The protein below binds the small molecule below.
Small molecule (SMILES): CC(=O)N[C@@H]1[C@@H](O)[C@H](O)[C@@H](CO)O[C@H]1O

Binding-site contacts:
Ligand atom C1 contacts residue ASN125 of chain 1.F at 4.0 Å.
Ligand atom C6 contacts residue VAL171 of chain 1.F at 4.1 Å (hydrophobic).
Ligand atom C3 contacts residue ASN122 of chain 1.F at 3.8 Å.
Ligand atom C7 contacts residue ASN122 of chain 1.F at 3.5 Å.
Ligand atom N2 contacts residue ASN122 of chain 1.F at 2.9 Å (h-bond).
Ligand atom C5 contacts residue ASN125 of chain 1.F at 4.2 Å.
Ligand atom C4 contacts residue ASN122 of chain 1.F at 4.3 Å.
Ligand atom O5 contacts residue ASN125 of chain 1.F at 4.1 Å.
Ligand atom C8 contacts residue ASN122 of chain 1.F at 4.5 Å.
Ligand atom C8 contacts residue ALA123 of chain 1.F at 3.9 Å (hydrophobic).
Ligand atom C5 contacts residue ASN122 of chain 1.F at 3.7 Å.
Ligand atom C1 contacts residue ASN122 of chain 1.F at 1.5 Å.
Ligand atom C2 contacts residue ASN122 of chain 1.F at 2.5 Å.
Ligand atom O7 contacts residue ASN122 of chain 1.F at 3.6 Å.
Ligand atom N2 contacts residue THR124 of chain 1.F at 4.1 Å.
Ligand atom O5 contacts residue ASN122 of chain 1.F at 2.4 Å (h-bond).

Sequence of chain 1.F:
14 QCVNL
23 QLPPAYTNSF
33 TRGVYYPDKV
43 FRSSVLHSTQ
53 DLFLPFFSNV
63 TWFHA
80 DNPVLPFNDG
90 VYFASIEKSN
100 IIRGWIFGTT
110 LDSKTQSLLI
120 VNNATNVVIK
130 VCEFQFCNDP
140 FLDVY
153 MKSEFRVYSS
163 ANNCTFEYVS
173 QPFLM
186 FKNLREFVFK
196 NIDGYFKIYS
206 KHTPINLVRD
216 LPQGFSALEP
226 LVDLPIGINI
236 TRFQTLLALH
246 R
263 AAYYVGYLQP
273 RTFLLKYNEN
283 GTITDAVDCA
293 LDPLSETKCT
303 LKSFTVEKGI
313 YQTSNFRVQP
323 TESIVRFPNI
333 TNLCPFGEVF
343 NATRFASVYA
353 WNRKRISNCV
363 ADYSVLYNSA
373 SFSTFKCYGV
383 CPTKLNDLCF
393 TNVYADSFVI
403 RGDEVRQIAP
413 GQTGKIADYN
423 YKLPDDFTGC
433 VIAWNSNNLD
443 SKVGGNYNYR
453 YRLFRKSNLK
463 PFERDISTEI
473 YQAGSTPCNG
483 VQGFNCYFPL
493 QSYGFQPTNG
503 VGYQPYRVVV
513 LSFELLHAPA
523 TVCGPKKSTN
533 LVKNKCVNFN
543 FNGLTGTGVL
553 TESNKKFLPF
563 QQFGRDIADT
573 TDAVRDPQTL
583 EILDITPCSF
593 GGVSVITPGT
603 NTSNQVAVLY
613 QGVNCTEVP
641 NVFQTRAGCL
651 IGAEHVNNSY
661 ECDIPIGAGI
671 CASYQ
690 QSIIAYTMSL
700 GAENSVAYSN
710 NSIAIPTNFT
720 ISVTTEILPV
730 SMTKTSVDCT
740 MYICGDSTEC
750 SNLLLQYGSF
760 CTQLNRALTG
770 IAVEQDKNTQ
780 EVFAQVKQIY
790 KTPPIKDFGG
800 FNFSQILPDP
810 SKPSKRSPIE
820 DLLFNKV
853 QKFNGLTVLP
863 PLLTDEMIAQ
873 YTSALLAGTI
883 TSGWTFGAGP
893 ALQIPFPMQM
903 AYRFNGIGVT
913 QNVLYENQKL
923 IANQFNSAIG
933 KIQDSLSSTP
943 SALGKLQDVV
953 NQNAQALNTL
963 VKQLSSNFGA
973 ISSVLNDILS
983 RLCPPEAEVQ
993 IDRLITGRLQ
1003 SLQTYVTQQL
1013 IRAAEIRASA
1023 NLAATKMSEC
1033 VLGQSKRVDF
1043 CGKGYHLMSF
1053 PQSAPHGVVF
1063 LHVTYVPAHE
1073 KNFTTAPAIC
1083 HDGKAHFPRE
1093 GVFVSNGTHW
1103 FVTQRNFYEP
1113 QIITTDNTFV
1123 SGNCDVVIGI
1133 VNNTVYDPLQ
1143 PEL